The protein below binds the small molecule below.
Small molecule (SMILES): CC(=O)N[C@H]1[C@H](O[C@H]2[C@H](O)[C@@H](NC(C)=O)CO[C@@H]2CO)O[C@H](CO)[C@@H](O[C@@H]2O[C@H](CO)[C@@H](O)[C@H](O)[C@@H]2O)[C@@H]1O

Sequence of chain 47.E:
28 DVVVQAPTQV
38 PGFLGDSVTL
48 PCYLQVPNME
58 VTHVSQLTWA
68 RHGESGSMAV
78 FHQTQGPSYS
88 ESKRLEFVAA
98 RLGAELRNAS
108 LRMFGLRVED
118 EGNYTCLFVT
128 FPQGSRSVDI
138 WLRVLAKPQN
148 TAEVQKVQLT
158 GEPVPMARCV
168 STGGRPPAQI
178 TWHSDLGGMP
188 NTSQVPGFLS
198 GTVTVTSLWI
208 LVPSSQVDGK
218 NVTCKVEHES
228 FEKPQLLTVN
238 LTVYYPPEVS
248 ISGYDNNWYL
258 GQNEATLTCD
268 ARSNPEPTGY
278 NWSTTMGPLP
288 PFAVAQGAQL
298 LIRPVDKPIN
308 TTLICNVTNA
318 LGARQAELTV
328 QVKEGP

Binding-site contacts:
Ligand atom O5 contacts residue VAL95 of chain 47.E at 4.5 Å.
Ligand atom O5 contacts residue ALA96 of chain 47.E at 4.5 Å.
Ligand atom C2 contacts residue ASN105 of chain 47.E at 2.5 Å.
Ligand atom O6 contacts residue VAL95 of chain 47.E at 2.9 Å (h-bond).
Ligand atom O6 contacts residue ALA96 of chain 47.E at 4.3 Å.
Ligand atom C8 contacts residue TYR50 of chain 47.E at 4.1 Å (hydrophobic).
Ligand atom C8 contacts residue PRO48 of chain 47.E at 4.4 Å (hydrophobic).
Ligand atom C3 contacts residue ASN105 of chain 47.E at 3.8 Å.
Ligand atom O5 contacts residue ASN105 of chain 47.E at 2.4 Å (h-bond).
Ligand atom C5 contacts residue ASN105 of chain 47.E at 3.6 Å.
Ligand atom C6 contacts residue VAL95 of chain 47.E at 3.6 Å (hydrophobic).
Ligand atom C7 contacts residue ASN105 of chain 47.E at 3.6 Å.
Ligand atom N2 contacts residue ASN105 of chain 47.E at 2.9 Å (h-bond).
Ligand atom O7 contacts residue ASN105 of chain 47.E at 4.0 Å.
Ligand atom C5 contacts residue VAL95 of chain 47.E at 4.5 Å (hydrophobic).
Ligand atom C1 contacts residue ASN105 of chain 47.E at 1.4 Å.
Ligand atom C4 contacts residue ASN105 of chain 47.E at 4.3 Å.